Binding-site contacts:
Ligand atom O7 contacts residue HIS251 of chain 1.F at 3.1 Å (h-bond).
Ligand atom O6 contacts residue THR67 of chain 1.G at 4.0 Å.
Ligand atom C1 contacts residue GLN223 of chain 1.F at 3.7 Å.
Ligand atom O2 contacts residue LEU222 of chain 1.F at 2.9 Å (h-bond).
Ligand atom O6 contacts residue ASN249 of chain 1.F at 3.1 Å (h-bond).
Ligand atom O2 contacts residue PHE163 of chain 1.F at 3.9 Å.
Ligand atom O2 contacts residue ALA221 of chain 1.F at 3.7 Å.
Ligand atom O10 contacts residue ASP68 of chain 1.G at 3.0 Å (salt-bridge).
Ligand atom C5 contacts residue ASN249 of chain 1.F at 3.0 Å.
Ligand atom N3 contacts residue GLN223 of chain 1.F at 3.4 Å (h-bond).
Ligand atom O2 contacts residue GLN223 of chain 1.F at 3.2 Å (h-bond).
Ligand atom N4 contacts residue PHE163 of chain 1.F at 4.0 Å.
Ligand atom C9 contacts residue PHE163 of chain 1.F at 3.6 Å (hydrophobic).
Ligand atom C1 contacts residue ARG180 of chain 1.F at 4.0 Å.
Ligand atom C9 contacts residue ASP68 of chain 1.G at 3.9 Å.
Ligand atom N12 contacts residue ARG180 of chain 1.F at 3.7 Å.
Ligand atom O10 contacts residue ALA66 of chain 1.G at 3.8 Å.
Ligand atom C1 contacts residue PHE163 of chain 1.F at 3.7 Å (hydrophobic).
Ligand atom O6 contacts residue ILE279 of chain 1.F at 3.0 Å.
Ligand atom O7 contacts residue THR67 of chain 1.G at 2.8 Å (h-bond).
Ligand atom O7 contacts residue ASN249 of chain 1.F at 3.4 Å.
Ligand atom N12 contacts residue THR67 of chain 1.G at 3.9 Å.
Ligand atom N11 contacts residue ALA66 of chain 1.G at 3.2 Å.
Ligand atom N4 contacts residue ARG180 of chain 1.F at 3.3 Å (salt-bridge).
Ligand atom O2 contacts residue ARG180 of chain 1.F at 3.5 Å (salt-bridge).
Ligand atom N12 contacts residue PHE163 of chain 1.F at 3.6 Å.
Ligand atom C8 contacts residue ARG180 of chain 1.F at 3.9 Å.
Ligand atom N3 contacts residue PHE163 of chain 1.F at 3.9 Å.
Ligand atom O10 contacts residue LEU174 of chain 1.F at 3.7 Å.
Ligand atom C1 contacts residue LEU222 of chain 1.F at 4.1 Å (hydrophobic).
Ligand atom O7 contacts residue GLY277 of chain 1.F at 3.5 Å.
Ligand atom C8 contacts residue ASN249 of chain 1.F at 3.2 Å.
Ligand atom N11 contacts residue PHE163 of chain 1.F at 3.5 Å.
Ligand atom N3 contacts residue VAL64 of chain 1.G at 4.1 Å.
Ligand atom C5 contacts residue THR67 of chain 1.G at 3.5 Å.
Ligand atom N4 contacts residue ASN249 of chain 1.F at 3.4 Å (h-bond).
Ligand atom C9 contacts residue ALA66 of chain 1.G at 4.0 Å (hydrophobic).
Ligand atom C9 contacts residue THR67 of chain 1.G at 3.2 Å.
Ligand atom O10 contacts residue THR67 of chain 1.G at 3.0 Å (h-bond).
Ligand atom N11 contacts residue THR67 of chain 1.G at 2.6 Å (h-bond).

Sequence of chain 1.G:
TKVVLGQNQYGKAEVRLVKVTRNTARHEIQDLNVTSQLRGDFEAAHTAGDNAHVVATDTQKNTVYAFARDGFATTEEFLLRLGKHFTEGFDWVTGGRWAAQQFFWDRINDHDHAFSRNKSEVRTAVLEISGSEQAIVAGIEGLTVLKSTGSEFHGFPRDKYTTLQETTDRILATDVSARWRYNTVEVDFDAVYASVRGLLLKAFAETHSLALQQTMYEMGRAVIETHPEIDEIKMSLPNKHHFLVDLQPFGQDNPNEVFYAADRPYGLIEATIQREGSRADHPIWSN

Sequence of chain 1.F:
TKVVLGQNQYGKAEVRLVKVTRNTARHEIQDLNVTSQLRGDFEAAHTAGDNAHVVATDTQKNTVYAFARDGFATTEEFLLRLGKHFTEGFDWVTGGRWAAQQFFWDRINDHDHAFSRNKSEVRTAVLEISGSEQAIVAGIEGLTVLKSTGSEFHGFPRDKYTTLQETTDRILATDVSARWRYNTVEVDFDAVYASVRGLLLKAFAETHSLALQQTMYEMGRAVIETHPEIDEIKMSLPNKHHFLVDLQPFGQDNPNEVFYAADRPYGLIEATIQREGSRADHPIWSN

The protein below binds the small molecule below.
Small molecule (SMILES): NC(=O)NC(NC(N)=O)C(=O)[O-]